This small molecule binds to this protein.
Small molecule (SMILES): C[C@]12CC[C@@H]3c4ccc(O)cc4CC[C@H]3[C@@H]1CC[C@@H]2O

Sequence of chain 1.A:
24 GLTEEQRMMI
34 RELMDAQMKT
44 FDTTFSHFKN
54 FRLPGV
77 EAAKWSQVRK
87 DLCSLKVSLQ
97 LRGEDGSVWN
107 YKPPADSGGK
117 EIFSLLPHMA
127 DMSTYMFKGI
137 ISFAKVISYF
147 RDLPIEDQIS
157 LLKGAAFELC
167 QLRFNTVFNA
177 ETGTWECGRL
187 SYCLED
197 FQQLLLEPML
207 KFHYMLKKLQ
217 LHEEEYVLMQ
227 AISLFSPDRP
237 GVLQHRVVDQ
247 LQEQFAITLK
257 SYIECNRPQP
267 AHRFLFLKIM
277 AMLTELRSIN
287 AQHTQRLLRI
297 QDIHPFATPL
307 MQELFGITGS

Binding-site contacts:
Ligand atom O3 contacts residue MET307 of chain 1.A at 3.9 Å.
Ligand atom C6 contacts residue SER129 of chain 1.A at 4.3 Å.
Ligand atom C2 contacts residue PHE163 of chain 1.A at 4.4 Å (hydrophobic).
Ligand atom C17 contacts residue ARG292 of chain 1.A at 4.0 Å.
Ligand atom O17 contacts residue SER90 of chain 1.A at 3.4 Å (h-bond).
Ligand atom C13 contacts residue HIS289 of chain 1.A at 4.4 Å.
Ligand atom C7 contacts residue MET125 of chain 1.A at 4.4 Å (hydrophobic).
Ligand atom C7 contacts residue PHE302 of chain 1.A at 4.3 Å (hydrophobic).
Ligand atom C18 contacts residue HIS289 of chain 1.A at 3.7 Å.
Ligand atom C4 contacts residue LEU293 of chain 1.A at 4.4 Å (hydrophobic).
Ligand atom C5 contacts residue SER129 of chain 1.A at 4.1 Å.
Ligand atom C7 contacts residue LEU122 of chain 1.A at 3.9 Å (hydrophobic).
Ligand atom C2 contacts residue PHE311 of chain 1.A at 4.1 Å (hydrophobic).
Ligand atom C12 contacts residue HIS289 of chain 1.A at 3.8 Å.
Ligand atom C17 contacts residue ASP87 of chain 1.A at 3.4 Å.
Ligand atom C3 contacts residue SER129 of chain 1.A at 3.6 Å.
Ligand atom C3 contacts residue LEU293 of chain 1.A at 4.0 Å (hydrophobic).
Ligand atom C6 contacts residue MET125 of chain 1.A at 4.0 Å (hydrophobic).
Ligand atom C1 contacts residue LEU293 of chain 1.A at 3.6 Å (hydrophobic).
Ligand atom C6 contacts residue PHE302 of chain 1.A at 4.1 Å (hydrophobic).
Ligand atom C3 contacts residue MET307 of chain 1.A at 4.0 Å (hydrophobic).
Ligand atom C16 contacts residue ASP87 of chain 1.A at 3.9 Å.
Ligand atom C17 contacts residue LEU88 of chain 1.A at 4.4 Å (hydrophobic).
Ligand atom C4 contacts residue MET307 of chain 1.A at 3.9 Å (hydrophobic).
Ligand atom O3 contacts residue SER129 of chain 1.A at 3.3 Å.
Ligand atom C5 contacts residue PHE302 of chain 1.A at 4.5 Å (hydrophobic).
Ligand atom C14 contacts residue ILE296 of chain 1.A at 4.4 Å (hydrophobic).
Ligand atom O17 contacts residue ASP87 of chain 1.A at 2.8 Å (salt-bridge).
Ligand atom C4 contacts residue SER129 of chain 1.A at 3.1 Å.
Ligand atom C16 contacts residue LEU88 of chain 1.A at 4.0 Å (hydrophobic).
Ligand atom C10 contacts residue LEU293 of chain 1.A at 4.1 Å (hydrophobic).
Ligand atom O17 contacts residue ARG292 of chain 1.A at 2.7 Å (salt-bridge).
Ligand atom O3 contacts residue PHE133 of chain 1.A at 3.3 Å.
Ligand atom C15 contacts residue LEU88 of chain 1.A at 4.2 Å (hydrophobic).
Ligand atom C11 contacts residue HIS289 of chain 1.A at 3.7 Å.
Ligand atom C2 contacts residue LEU293 of chain 1.A at 3.5 Å (hydrophobic).
Ligand atom C12 contacts residue ARG292 of chain 1.A at 3.9 Å.
Ligand atom O3 contacts residue PHE311 of chain 1.A at 4.3 Å.